Binding-site contacts:
Ligand atom CAA contacts residue SER178 of chain 7.A at 3.5 Å.
Ligand atom CAD contacts residue THR114 of chain 7.A at 3.6 Å.
Ligand atom CAF contacts residue TRP203 of chain 7.A at 3.8 Å (hydrophobic).
Ligand atom CBA contacts residue ASN228 of chain 7.A at 3.8 Å.
Ligand atom CAL contacts residue PRO177 of chain 7.A at 3.7 Å (hydrophobic).
Ligand atom CAL contacts residue PHE155 of chain 7.A at 3.7 Å (hydrophobic).
Ligand atom CAX contacts residue TRP203 of chain 7.A at 3.5 Å (hydrophobic).
Ligand atom NAT contacts residue PHE155 of chain 7.A at 3.9 Å.
Ligand atom CAE contacts residue ASN228 of chain 7.A at 3.4 Å.
Ligand atom CAG contacts residue ASN228 of chain 7.A at 3.2 Å.
Ligand atom CAA contacts residue PRO177 of chain 7.A at 3.3 Å (hydrophobic).
Ligand atom CAP contacts residue ILE111 of chain 7.A at 3.6 Å (hydrophobic).
Ligand atom CAG contacts residue TRP203 of chain 7.A at 3.6 Å (hydrophobic).
Ligand atom OAB contacts residue TRP203 of chain 7.A at 3.8 Å.
Ligand atom NBB contacts residue TRP203 of chain 7.A at 3.9 Å.
Ligand atom CAH contacts residue PHE155 of chain 7.A at 3.7 Å (hydrophobic).
Ligand atom CAA contacts residue VAL179 of chain 7.A at 3.3 Å (hydrophobic).
Ligand atom CAF contacts residue ASP112 of chain 7.A at 3.6 Å.
Ligand atom CAP contacts residue PHE135 of chain 7.A at 3.6 Å (hydrophobic).
Ligand atom OAW contacts residue ILE111 of chain 7.A at 3.9 Å.
Ligand atom CAC contacts residue PHE137 of chain 7.A at 3.8 Å (hydrophobic).
Ligand atom OAB contacts residue ILE113 of chain 7.A at 3.2 Å (h-bond).
Ligand atom CAD contacts residue ASP112 of chain 7.A at 3.7 Å.
Ligand atom CAI contacts residue VAL192 of chain 7.A at 3.9 Å (hydrophobic).
Ligand atom CAA contacts residue TYR153 of chain 7.A at 3.7 Å (hydrophobic).
Ligand atom CAS contacts residue ASN228 of chain 7.A at 3.7 Å.
Ligand atom CAK contacts residue PHE135 of chain 7.A at 3.6 Å (hydrophobic).
Ligand atom CAN contacts residue ILE111 of chain 7.A at 3.8 Å (hydrophobic).
Ligand atom CAJ contacts residue PHE155 of chain 7.A at 3.8 Å (hydrophobic).
Ligand atom CAI contacts residue PHE135 of chain 7.A at 3.7 Å (hydrophobic).
Ligand atom CAE contacts residue GLN202 of chain 7.A at 3.4 Å.
Ligand atom CAR contacts residue TYR201 of chain 7.A at 3.5 Å (hydrophobic).
Ligand atom OAW contacts residue MET195 of chain 7.A at 3.3 Å.
Ligand atom CAG contacts residue GLN202 of chain 7.A at 3.5 Å.
Ligand atom CAC contacts residue PHE233 of chain 7.A at 3.9 Å (hydrophobic).
Ligand atom CAS contacts residue TYR201 of chain 7.A at 3.7 Å (hydrophobic).
Ligand atom CBA contacts residue TRP203 of chain 7.A at 3.3 Å (hydrophobic).
Ligand atom OAB contacts residue ASP112 of chain 7.A at 3.6 Å.
Ligand atom CAS contacts residue TRP203 of chain 7.A at 3.5 Å (hydrophobic).
Ligand atom NBC contacts residue TRP203 of chain 7.A at 3.2 Å.

Sequence of chain 7.A:
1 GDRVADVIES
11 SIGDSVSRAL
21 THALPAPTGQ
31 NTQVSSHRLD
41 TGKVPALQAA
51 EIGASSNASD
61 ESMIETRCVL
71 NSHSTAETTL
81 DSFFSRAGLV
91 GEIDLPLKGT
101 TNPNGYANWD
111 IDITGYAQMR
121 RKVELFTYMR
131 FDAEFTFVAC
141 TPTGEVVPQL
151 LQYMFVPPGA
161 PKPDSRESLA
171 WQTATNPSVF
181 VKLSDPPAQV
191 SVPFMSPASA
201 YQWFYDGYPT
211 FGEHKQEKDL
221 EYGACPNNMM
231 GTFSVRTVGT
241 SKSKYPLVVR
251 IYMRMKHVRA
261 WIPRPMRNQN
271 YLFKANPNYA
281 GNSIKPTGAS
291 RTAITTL

Sequence of chain 7.C:
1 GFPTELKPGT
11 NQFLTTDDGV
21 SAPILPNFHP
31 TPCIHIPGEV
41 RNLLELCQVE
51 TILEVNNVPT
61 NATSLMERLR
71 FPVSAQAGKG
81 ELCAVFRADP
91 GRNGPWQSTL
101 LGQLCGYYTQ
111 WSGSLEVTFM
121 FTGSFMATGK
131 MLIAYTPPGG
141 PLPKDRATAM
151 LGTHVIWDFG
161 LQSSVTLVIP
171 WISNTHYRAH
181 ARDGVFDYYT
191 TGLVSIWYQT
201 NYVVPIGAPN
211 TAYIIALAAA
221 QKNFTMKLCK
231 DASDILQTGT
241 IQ

The protein below binds the small molecule below.
Small molecule (SMILES): CCO/N=C/c1ccc(OCCCCCN2CCN(c3ccncc3)C2=O)cc1

Sequence of chain 8.C:
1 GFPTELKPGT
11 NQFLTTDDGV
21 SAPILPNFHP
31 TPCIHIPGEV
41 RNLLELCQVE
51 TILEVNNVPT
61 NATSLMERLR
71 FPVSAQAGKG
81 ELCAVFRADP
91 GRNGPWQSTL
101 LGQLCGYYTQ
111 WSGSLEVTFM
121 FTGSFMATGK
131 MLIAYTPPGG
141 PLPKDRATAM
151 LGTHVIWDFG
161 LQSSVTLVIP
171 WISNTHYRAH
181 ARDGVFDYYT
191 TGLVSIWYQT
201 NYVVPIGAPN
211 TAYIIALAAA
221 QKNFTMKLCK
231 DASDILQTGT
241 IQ